Sequence of chain 4.A:
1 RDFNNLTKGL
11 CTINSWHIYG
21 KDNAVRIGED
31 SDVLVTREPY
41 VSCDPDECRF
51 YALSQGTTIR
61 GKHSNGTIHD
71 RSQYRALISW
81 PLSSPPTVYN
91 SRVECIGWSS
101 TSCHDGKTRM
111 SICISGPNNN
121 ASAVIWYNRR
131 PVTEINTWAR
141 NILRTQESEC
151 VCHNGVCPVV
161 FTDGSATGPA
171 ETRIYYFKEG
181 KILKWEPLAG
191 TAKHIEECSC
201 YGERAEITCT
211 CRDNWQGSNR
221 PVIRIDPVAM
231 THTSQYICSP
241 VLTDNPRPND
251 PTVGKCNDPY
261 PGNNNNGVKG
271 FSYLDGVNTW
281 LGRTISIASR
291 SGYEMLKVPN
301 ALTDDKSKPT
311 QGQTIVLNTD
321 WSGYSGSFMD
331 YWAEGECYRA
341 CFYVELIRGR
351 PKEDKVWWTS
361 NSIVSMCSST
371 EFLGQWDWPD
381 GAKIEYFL

Binding-site contacts:
Ligand atom O6 contacts residue GLN375 of chain 1.A at 3.4 Å.
Ligand atom O4 contacts residue ILE287 of chain 1.A at 3.4 Å.
Ligand atom O3 contacts residue ARG283 of chain 1.A at 2.9 Å (salt-bridge).
Ligand atom O6 contacts residue LYS308 of chain 1.A at 2.8 Å (salt-bridge).
Ligand atom O6 contacts residue ILE285 of chain 1.A at 2.7 Å (h-bond).
Ligand atom O4 contacts residue GLU294 of chain 1.A at 2.7 Å (salt-bridge).
Ligand atom O4 contacts residue K1 of chain 4.K at 3.3 Å.
Ligand atom O2 contacts residue GLY312 of chain 1.A at 3.2 Å.
Ligand atom O5 contacts residue K1 of chain 4.K at 2.9 Å.
Ligand atom O6 contacts residue THR310 of chain 1.A at 3.6 Å (h-bond).
Ligand atom C6 contacts residue LEU373 of chain 1.A at 3.4 Å (hydrophobic).
Ligand atom O3 contacts residue ASP250 of chain 1.A at 2.9 Å (salt-bridge).
Ligand atom C4 contacts residue GLU294 of chain 1.A at 3.5 Å.
Ligand atom C2 contacts residue ASN120 of chain 4.A at 2.5 Å.
Ligand atom O3 contacts residue K1 of chain 4.K at 2.8 Å.
Ligand atom O4 contacts residue ARG283 of chain 1.A at 3.6 Å.
Ligand atom O5 contacts residue GLN375 of chain 1.A at 3.4 Å (h-bond).
Ligand atom O3 contacts residue GLU294 of chain 1.A at 2.6 Å (salt-bridge).
Ligand atom O6 contacts residue K1 of chain 4.K at 3.2 Å.
Ligand atom C3 contacts residue GLY312 of chain 1.A at 3.2 Å.
Ligand atom C7 contacts residue ASN120 of chain 4.A at 3.5 Å.
Ligand atom O5 contacts residue ARG283 of chain 1.A at 3.1 Å (salt-bridge).
Ligand atom O5 contacts residue ASP250 of chain 1.A at 3.6 Å (salt-bridge).
Ligand atom O2 contacts residue ASN249 of chain 1.A at 3.2 Å (h-bond).
Ligand atom C1 contacts residue K1 of chain 4.K at 3.6 Å.
Ligand atom C3 contacts residue GLU294 of chain 1.A at 3.3 Å.
Ligand atom O6 contacts residue ASP250 of chain 1.A at 2.6 Å (salt-bridge).
Ligand atom O3 contacts residue GLY312 of chain 1.A at 2.9 Å (h-bond).
Ligand atom O2 contacts residue LEU296 of chain 1.A at 3.4 Å.
Ligand atom N2 contacts residue ASN120 of chain 4.A at 2.9 Å (h-bond).
Ligand atom C6 contacts residue ASP250 of chain 1.A at 3.4 Å.
Ligand atom O6 contacts residue K1 of chain 4.K at 3.5 Å.
Ligand atom C1 contacts residue ASN120 of chain 4.A at 1.4 Å.
Ligand atom O4 contacts residue ARG247 of chain 1.A at 3.1 Å (salt-bridge).
Ligand atom O3 contacts residue ASN249 of chain 1.A at 2.7 Å (h-bond).
Ligand atom O5 contacts residue GLY374 of chain 1.A at 3.4 Å.
Ligand atom C6 contacts residue ILE285 of chain 1.A at 3.4 Å (hydrophobic).
Ligand atom O5 contacts residue ASN120 of chain 4.A at 2.4 Å (h-bond).
Ligand atom O3 contacts residue GLN311 of chain 1.A at 3.3 Å.
Ligand atom C5 contacts residue ARG283 of chain 1.A at 3.6 Å.

This protein binds this small molecule.
Small molecule (SMILES): CC(=O)N[C@H]1[C@H](O[C@H]2[C@H](O)[C@@H](NC(C)=O)CO[C@@H]2CO)O[C@H](CO)[C@@H](O[C@@H]2O[C@H](CO[C@H]3O[C@H](CO[C@H]4O[C@H](CO)[C@@H](O)[C@H](O)[C@@H]4O)[C@@H](O)[C@H](O[C@H]4O[C@H](CO)[C@@H](O)[C@H](O)[C@@H]4O)[C@@H]3O)[C@@H](O)[C@H](O[C@H]3O[C@H](CO)[C@@H](O)[C@H](O)[C@@H]3O[C@H]3O[C@H](CO)[C@@H](O)[C@H](O)[C@@H]3O[C@H]3O[C@H](CO)[C@@H](O)[C@H](O)[C@@H]3O)[C@@H]2O)[C@@H]1O

Sequence of chain 1.A:
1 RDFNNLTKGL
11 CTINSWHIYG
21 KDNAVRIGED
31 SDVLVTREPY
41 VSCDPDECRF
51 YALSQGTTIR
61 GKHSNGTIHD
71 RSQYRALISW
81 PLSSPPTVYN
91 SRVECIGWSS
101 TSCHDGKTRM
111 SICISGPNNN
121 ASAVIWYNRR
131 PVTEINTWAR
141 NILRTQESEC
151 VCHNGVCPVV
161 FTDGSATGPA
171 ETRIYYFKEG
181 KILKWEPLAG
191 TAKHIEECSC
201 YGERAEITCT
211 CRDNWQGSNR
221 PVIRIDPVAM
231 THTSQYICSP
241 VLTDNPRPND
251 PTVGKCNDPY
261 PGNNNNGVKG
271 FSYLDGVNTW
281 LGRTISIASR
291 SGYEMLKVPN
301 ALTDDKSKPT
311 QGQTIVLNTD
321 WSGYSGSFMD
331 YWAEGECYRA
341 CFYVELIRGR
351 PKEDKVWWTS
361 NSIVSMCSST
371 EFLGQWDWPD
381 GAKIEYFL